Sequence of chain 1.A:
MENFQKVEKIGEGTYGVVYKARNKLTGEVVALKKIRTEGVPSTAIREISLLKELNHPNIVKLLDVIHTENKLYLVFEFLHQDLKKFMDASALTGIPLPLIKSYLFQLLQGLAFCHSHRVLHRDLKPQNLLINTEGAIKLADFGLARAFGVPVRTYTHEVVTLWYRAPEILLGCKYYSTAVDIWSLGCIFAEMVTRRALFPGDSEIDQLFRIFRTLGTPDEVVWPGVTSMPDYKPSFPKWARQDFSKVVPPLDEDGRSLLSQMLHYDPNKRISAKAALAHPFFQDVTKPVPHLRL

This small molecule binds to this protein.
Small molecule (SMILES): CNc1nc(C)c(-c2ccnc(Nc3ccc(O)cc3)n2)s1

Binding-site contacts:
Ligand atom C6A contacts residue ASP145 of chain 1.A at 3.2 Å.
Ligand atom C6B contacts residue GLN85 of chain 1.A at 3.5 Å.
Ligand atom C2 contacts residue LEU134 of chain 1.A at 3.5 Å (hydrophobic).
Ligand atom C2 contacts residue LEU83 of chain 1.A at 3.3 Å (hydrophobic).
Ligand atom C1B contacts residue LEU83 of chain 1.A at 3.4 Å (hydrophobic).
Ligand atom C8A contacts residue GLY11 of chain 1.A at 3.7 Å.
Ligand atom C5B contacts residue ASP86 of chain 1.A at 3.9 Å.
Ligand atom N1 contacts residue LEU83 of chain 1.A at 2.9 Å (h-bond).
Ligand atom N7 contacts residue LEU83 of chain 1.A at 2.6 Å (h-bond).
Ligand atom C6 contacts residue ALA31 of chain 1.A at 3.6 Å (hydrophobic).
Ligand atom N1 contacts residue PHE82 of chain 1.A at 3.6 Å.
Ligand atom N2A contacts residue ASP145 of chain 1.A at 3.3 Å (salt-bridge).
Ligand atom C6 contacts residue LEU83 of chain 1.A at 3.5 Å (hydrophobic).
Ligand atom N7 contacts residue PHE82 of chain 1.A at 3.8 Å.
Ligand atom C2B contacts residue ILE10 of chain 1.A at 3.3 Å (hydrophobic).
Ligand atom C4B contacts residue ASP86 of chain 1.A at 3.9 Å.
Ligand atom C6 contacts residue PHE82 of chain 1.A at 3.8 Å (hydrophobic).
Ligand atom C3B contacts residue ILE10 of chain 1.A at 3.5 Å (hydrophobic).
Ligand atom N2A contacts residue VAL18 of chain 1.A at 3.6 Å.
Ligand atom C1A contacts residue ASP145 of chain 1.A at 3.7 Å.
Ligand atom C5A contacts residue LEU134 of chain 1.A at 3.9 Å (hydrophobic).
Ligand atom C3A contacts residue VAL18 of chain 1.A at 3.6 Å (hydrophobic).
Ligand atom S4A contacts residue ILE10 of chain 1.A at 3.9 Å.
Ligand atom C6B contacts residue HIS84 of chain 1.A at 3.5 Å.
Ligand atom N7A contacts residue VAL18 of chain 1.A at 3.5 Å.
Ligand atom C4 contacts residue LEU134 of chain 1.A at 3.4 Å (hydrophobic).
Ligand atom C6A contacts residue ALA144 of chain 1.A at 3.8 Å (hydrophobic).
Ligand atom C1B contacts residue LEU134 of chain 1.A at 3.8 Å (hydrophobic).
Ligand atom O7B contacts residue LYS89 of chain 1.A at 2.8 Å (salt-bridge).
Ligand atom C2B contacts residue LEU134 of chain 1.A at 3.6 Å (hydrophobic).
Ligand atom N3 contacts residue LEU134 of chain 1.A at 3.2 Å.
Ligand atom C6B contacts residue LEU83 of chain 1.A at 3.5 Å (hydrophobic).
Ligand atom C5 contacts residue LEU134 of chain 1.A at 3.5 Å (hydrophobic).
Ligand atom N7 contacts residue LEU134 of chain 1.A at 3.7 Å.
Ligand atom C5B contacts residue HIS84 of chain 1.A at 3.7 Å.
Ligand atom C8A contacts residue GLN131 of chain 1.A at 3.6 Å.
Ligand atom C5B contacts residue GLN85 of chain 1.A at 3.6 Å.
Ligand atom C5 contacts residue ALA31 of chain 1.A at 3.5 Å (hydrophobic).
Ligand atom C6 contacts residue LEU134 of chain 1.A at 3.8 Å (hydrophobic).
Ligand atom C6 contacts residue GLU81 of chain 1.A at 3.4 Å.